Binding-site contacts:
Ligand atom C13 contacts residue PHE91 of chain 1.A at 3.8 Å (hydrophobic).
Ligand atom C21 contacts residue THR99 of chain 1.A at 3.6 Å.
Ligand atom C4 contacts residue PHE170 of chain 1.A at 3.6 Å (hydrophobic).
Ligand atom C12 contacts residue PHE91 of chain 1.A at 3.6 Å (hydrophobic).
Ligand atom C11 contacts residue PHE79 of chain 1.A at 3.6 Å (hydrophobic).
Ligand atom O3 contacts residue PHE76 of chain 1.A at 3.7 Å.
Ligand atom C3 contacts residue PHE170 of chain 1.A at 3.5 Å (hydrophobic).
Ligand atom O2 contacts residue ILE169 of chain 1.A at 2.3 Å (h-bond).
Ligand atom N1 contacts residue TYR177 of chain 1.A at 3.2 Å.
Ligand atom C23 contacts residue PHE170 of chain 1.A at 3.8 Å (hydrophobic).
Ligand atom O1 contacts residue VAL98 of chain 1.A at 3.7 Å.
Ligand atom C25 contacts residue LEU95 of chain 1.A at 3.7 Å (hydrophobic).
Ligand atom C21 contacts residue PHE170 of chain 1.A at 3.7 Å (hydrophobic).
Ligand atom C19 contacts residue CYS410 of chain 1.A at 3.5 Å (hydrophobic).
Ligand atom C22 contacts residue THR99 of chain 1.A at 3.3 Å.
Ligand atom N1 contacts residue LEU95 of chain 1.A at 3.8 Å.
Ligand atom C18 contacts residue PHE170 of chain 1.A at 3.6 Å (hydrophobic).
Ligand atom C24 contacts residue LEU178 of chain 1.A at 3.7 Å (hydrophobic).
Ligand atom C18 contacts residue MET387 of chain 1.A at 3.7 Å (hydrophobic).
Ligand atom C15 contacts residue PHE76 of chain 1.A at 3.8 Å (hydrophobic).
Ligand atom O3 contacts residue PHE403 of chain 1.A at 3.1 Å.
Ligand atom C4 contacts residue SER407 of chain 1.A at 3.3 Å.
Ligand atom C13 contacts residue PHE79 of chain 1.A at 3.9 Å (hydrophobic).
Ligand atom C3 contacts residue SER407 of chain 1.A at 3.3 Å.
Ligand atom C5 contacts residue PHE170 of chain 1.A at 3.8 Å (hydrophobic).
Ligand atom C16 contacts residue SER75 of chain 1.A at 3.9 Å.
Ligand atom C24 contacts residue TRP181 of chain 1.A at 3.5 Å (hydrophobic).
Ligand atom C14 contacts residue PHE79 of chain 1.A at 3.5 Å (hydrophobic).
Ligand atom O3 contacts residue SER407 of chain 1.A at 2.5 Å (h-bond).
Ligand atom C25 contacts residue THR99 of chain 1.A at 3.7 Å.
Ligand atom C2 contacts residue PHE170 of chain 1.A at 3.7 Å (hydrophobic).
Ligand atom N1 contacts residue ILE173 of chain 1.A at 3.5 Å.
Ligand atom C22 contacts residue TRP181 of chain 1.A at 3.6 Å (hydrophobic).
Ligand atom C14 contacts residue ILE169 of chain 1.A at 3.4 Å (hydrophobic).
Ligand atom C19 contacts residue LEU383 of chain 1.A at 3.7 Å (hydrophobic).
Ligand atom C23 contacts residue TRP181 of chain 1.A at 3.5 Å (hydrophobic).
Ligand atom O1 contacts residue LEU95 of chain 1.A at 3.2 Å.
Ligand atom C6 contacts residue LEU95 of chain 1.A at 3.8 Å (hydrophobic).
Ligand atom C12 contacts residue PHE79 of chain 1.A at 3.5 Å (hydrophobic).
Ligand atom C25 contacts residue ILE173 of chain 1.A at 3.7 Å (hydrophobic).

The protein below binds the small molecule below.
Small molecule (SMILES): CC(C)(CCCCCCN=C=S)c1cc(O)c2c(c1)OC(C)(C)[C@@H]1CC[C@@H](CO)C[C@@H]21

Sequence of chain 1.A:
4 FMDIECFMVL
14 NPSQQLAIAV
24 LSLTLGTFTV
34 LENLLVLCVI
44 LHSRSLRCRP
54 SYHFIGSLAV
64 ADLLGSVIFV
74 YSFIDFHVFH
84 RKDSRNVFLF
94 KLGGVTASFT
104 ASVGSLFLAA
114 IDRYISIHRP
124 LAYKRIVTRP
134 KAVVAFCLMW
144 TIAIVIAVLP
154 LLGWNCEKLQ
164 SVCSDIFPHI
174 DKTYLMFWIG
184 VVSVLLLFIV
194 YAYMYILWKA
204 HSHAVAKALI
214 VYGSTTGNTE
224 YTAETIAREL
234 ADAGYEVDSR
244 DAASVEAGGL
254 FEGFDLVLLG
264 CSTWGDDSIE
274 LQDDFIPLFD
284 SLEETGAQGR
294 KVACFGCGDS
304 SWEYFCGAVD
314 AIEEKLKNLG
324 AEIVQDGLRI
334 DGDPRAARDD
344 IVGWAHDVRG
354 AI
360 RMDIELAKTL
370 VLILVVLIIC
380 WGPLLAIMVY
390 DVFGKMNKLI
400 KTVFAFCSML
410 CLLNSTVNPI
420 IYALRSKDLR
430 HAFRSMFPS